Sequence of chain 1.C:
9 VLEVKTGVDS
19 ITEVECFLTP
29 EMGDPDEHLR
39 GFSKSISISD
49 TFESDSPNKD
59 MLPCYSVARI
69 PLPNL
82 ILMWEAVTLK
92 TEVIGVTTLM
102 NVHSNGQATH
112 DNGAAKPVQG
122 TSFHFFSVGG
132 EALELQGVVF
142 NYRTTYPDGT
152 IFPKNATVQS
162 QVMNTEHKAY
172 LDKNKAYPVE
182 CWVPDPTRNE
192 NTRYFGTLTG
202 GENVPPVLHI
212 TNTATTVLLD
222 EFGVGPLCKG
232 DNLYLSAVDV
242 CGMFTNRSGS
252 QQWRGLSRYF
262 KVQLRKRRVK

Binding-site contacts:
Ligand atom C11 contacts residue PHE50 of chain 1.A at 3.5 Å (hydrophobic).
Ligand atom O10 contacts residue GLN253 of chain 1.C at 4.3 Å.
Ligand atom O1A contacts residue ASN247 of chain 1.C at 4.0 Å.
Ligand atom O8 contacts residue SER43 of chain 1.C at 2.9 Å (h-bond).
Ligand atom C11 contacts residue ASN247 of chain 1.C at 3.6 Å.
Ligand atom O8 contacts residue SER251 of chain 1.C at 4.2 Å.
Ligand atom C10 contacts residue LEU37 of chain 1.C at 4.0 Å (hydrophobic).
Ligand atom C9 contacts residue GLN253 of chain 1.C at 3.9 Å.
Ligand atom O4 contacts residue ASN247 of chain 1.C at 3.9 Å.
Ligand atom C11 contacts residue LEU37 of chain 1.C at 3.7 Å (hydrophobic).
Ligand atom C1 contacts residue SER251 of chain 1.C at 3.5 Å.
Ligand atom O1B contacts residue SER249 of chain 1.C at 3.8 Å.
Ligand atom C5 contacts residue GLN253 of chain 1.C at 4.3 Å.
Ligand atom O9 contacts residue LYS42 of chain 1.C at 3.5 Å.
Ligand atom C9 contacts residue SER43 of chain 1.C at 3.7 Å.
Ligand atom O10 contacts residue LEU37 of chain 1.C at 3.4 Å.
Ligand atom C7 contacts residue GLN253 of chain 1.C at 3.6 Å.
Ligand atom C11 contacts residue GLN253 of chain 1.C at 3.5 Å.
Ligand atom C8 contacts residue GLN253 of chain 1.C at 4.2 Å.
Ligand atom O1A contacts residue SER251 of chain 1.C at 3.5 Å (h-bond).
Ligand atom C8 contacts residue SER43 of chain 1.C at 4.0 Å.
Ligand atom C9 contacts residue LYS42 of chain 1.C at 4.3 Å.
Ligand atom O9 contacts residue SER43 of chain 1.C at 2.8 Å (h-bond).
Ligand atom C1 contacts residue SER249 of chain 1.C at 3.7 Å.
Ligand atom C10 contacts residue PHE50 of chain 1.A at 4.1 Å (hydrophobic).
Ligand atom O8 contacts residue GLN253 of chain 1.C at 4.1 Å.
Ligand atom C10 contacts residue GLN253 of chain 1.C at 3.5 Å.
Ligand atom C6 contacts residue ASN247 of chain 1.C at 3.9 Å.
Ligand atom C10 contacts residue ASN247 of chain 1.C at 3.8 Å.
Ligand atom O1B contacts residue ASN247 of chain 1.C at 4.1 Å.
Ligand atom N5 contacts residue GLN253 of chain 1.C at 3.5 Å (h-bond).
Ligand atom C6 contacts residue GLN253 of chain 1.C at 4.0 Å.
Ligand atom C4 contacts residue ASN247 of chain 1.C at 3.7 Å.
Ligand atom O4 contacts residue ASN106 of chain 1.C at 3.3 Å (h-bond).
Ligand atom N5 contacts residue ASN247 of chain 1.C at 2.9 Å (h-bond).
Ligand atom O1B contacts residue SER251 of chain 1.C at 2.8 Å (h-bond).
Ligand atom C5 contacts residue ASN247 of chain 1.C at 3.8 Å.
Ligand atom O8 contacts residue ASN247 of chain 1.C at 4.3 Å.
Ligand atom O7 contacts residue LEU37 of chain 1.C at 3.5 Å.
Ligand atom O1A contacts residue SER249 of chain 1.C at 2.7 Å (h-bond).

This small molecule binds to this protein.
Small molecule (SMILES): CC(=O)N[C@H]1[C@H]([C@H](O)[C@H](O)CO)O[C@@](O)(C(=O)O)C[C@@H]1O

Sequence of chain 1.A:
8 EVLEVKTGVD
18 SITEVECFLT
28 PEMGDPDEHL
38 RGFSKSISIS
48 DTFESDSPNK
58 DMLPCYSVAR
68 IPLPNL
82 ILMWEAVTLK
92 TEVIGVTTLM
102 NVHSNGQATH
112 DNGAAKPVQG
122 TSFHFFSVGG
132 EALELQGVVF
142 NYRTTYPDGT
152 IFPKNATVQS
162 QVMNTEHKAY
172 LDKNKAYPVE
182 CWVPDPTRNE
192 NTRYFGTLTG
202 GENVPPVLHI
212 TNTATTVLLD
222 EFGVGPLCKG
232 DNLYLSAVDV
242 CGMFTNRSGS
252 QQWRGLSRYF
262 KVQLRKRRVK